Binding-site contacts:
Ligand atom O26 contacts residue GLY128 of chain 1.I at 3.9 Å.
Ligand atom C5 contacts residue SER99 of chain 1.I at 3.3 Å.
Ligand atom C7 contacts residue GLY70 of chain 1.I at 3.5 Å.
Ligand atom O3 contacts residue SER99 of chain 1.I at 2.2 Å (h-bond).
Ligand atom O3 contacts residue GLY70 of chain 1.I at 3.1 Å (h-bond).
Ligand atom C6 contacts residue SER99 of chain 1.I at 3.1 Å.
Ligand atom C18 contacts residue VAL72 of chain 1.I at 3.8 Å (hydrophobic).
Ligand atom C11 contacts residue VAL72 of chain 1.I at 3.8 Å (hydrophobic).
Ligand atom O3 contacts residue PRO68 of chain 1.I at 3.8 Å.
Ligand atom C1 contacts residue SER99 of chain 1.I at 1.3 Å.
Ligand atom O10 contacts residue VAL72 of chain 1.I at 3.4 Å.
Ligand atom O10 contacts residue MET100 of chain 1.I at 3.5 Å.
Ligand atom N13 contacts residue VAL72 of chain 1.I at 4.0 Å.
Ligand atom O12 contacts residue LEU127 of chain 1.I at 2.7 Å (h-bond).
Ligand atom C42 contacts residue ILE144 of chain 1.I at 3.9 Å (hydrophobic).
Ligand atom O3 contacts residue MET100 of chain 1.I at 3.0 Å (h-bond).
Ligand atom O3 contacts residue GLY69 of chain 1.I at 3.4 Å.
Ligand atom C14 contacts residue LEU127 of chain 1.I at 3.3 Å (hydrophobic).
Ligand atom C18 contacts residue LEU127 of chain 1.I at 3.5 Å (hydrophobic).
Ligand atom C23 contacts residue PRO126 of chain 1.I at 3.9 Å (hydrophobic).
Ligand atom N20 contacts residue LEU127 of chain 1.I at 2.9 Å (h-bond).
Ligand atom C23 contacts residue THR147 of chain 1.I at 3.9 Å.
Ligand atom O10 contacts residue SER99 of chain 1.I at 3.5 Å (h-bond).
Ligand atom C23 contacts residue LEU127 of chain 1.I at 3.9 Å (hydrophobic).
Ligand atom O19 contacts residue SER71 of chain 1.I at 3.7 Å.
Ligand atom C42 contacts residue LEU127 of chain 1.I at 3.9 Å (hydrophobic).
Ligand atom C11 contacts residue GLY70 of chain 1.I at 3.5 Å.
Ligand atom C11 contacts residue LEU127 of chain 1.I at 3.9 Å (hydrophobic).
Ligand atom C42 contacts residue PRO126 of chain 1.I at 3.5 Å (hydrophobic).
Ligand atom O19 contacts residue VAL72 of chain 1.I at 3.0 Å (h-bond).
Ligand atom C23 contacts residue VAL72 of chain 1.I at 3.7 Å (hydrophobic).
Ligand atom C9 contacts residue SER99 of chain 1.I at 3.5 Å.
Ligand atom N13 contacts residue GLY70 of chain 1.I at 3.0 Å (h-bond).
Ligand atom C9 contacts residue GLY70 of chain 1.I at 3.1 Å.
Ligand atom C1 contacts residue MET100 of chain 1.I at 3.3 Å (hydrophobic).
Ligand atom C4 contacts residue SER99 of chain 1.I at 2.4 Å.
Ligand atom O12 contacts residue PRO126 of chain 1.I at 3.2 Å.
Ligand atom C22 contacts residue LEU127 of chain 1.I at 3.8 Å (hydrophobic).
Ligand atom C21 contacts residue LEU127 of chain 1.I at 3.9 Å (hydrophobic).
Ligand atom C24 contacts residue HIS143 of chain 1.I at 3.6 Å.

The small molecule below binds the protein below.
Small molecule (SMILES): CC[C@H](C)[C@H](NC(=O)[C@@H](NC(=O)[C@H](O)[C@@H](C=O)C(C)C)C(C)C)C(=O)O

Sequence of chain 1.I:
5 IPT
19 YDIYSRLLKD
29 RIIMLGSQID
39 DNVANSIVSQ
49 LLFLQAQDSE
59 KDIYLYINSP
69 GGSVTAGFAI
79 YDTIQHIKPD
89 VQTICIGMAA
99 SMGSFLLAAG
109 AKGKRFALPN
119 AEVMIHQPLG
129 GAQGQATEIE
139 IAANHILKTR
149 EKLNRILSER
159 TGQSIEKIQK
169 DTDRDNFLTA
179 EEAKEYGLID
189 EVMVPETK